Sequence of chain 1.A:
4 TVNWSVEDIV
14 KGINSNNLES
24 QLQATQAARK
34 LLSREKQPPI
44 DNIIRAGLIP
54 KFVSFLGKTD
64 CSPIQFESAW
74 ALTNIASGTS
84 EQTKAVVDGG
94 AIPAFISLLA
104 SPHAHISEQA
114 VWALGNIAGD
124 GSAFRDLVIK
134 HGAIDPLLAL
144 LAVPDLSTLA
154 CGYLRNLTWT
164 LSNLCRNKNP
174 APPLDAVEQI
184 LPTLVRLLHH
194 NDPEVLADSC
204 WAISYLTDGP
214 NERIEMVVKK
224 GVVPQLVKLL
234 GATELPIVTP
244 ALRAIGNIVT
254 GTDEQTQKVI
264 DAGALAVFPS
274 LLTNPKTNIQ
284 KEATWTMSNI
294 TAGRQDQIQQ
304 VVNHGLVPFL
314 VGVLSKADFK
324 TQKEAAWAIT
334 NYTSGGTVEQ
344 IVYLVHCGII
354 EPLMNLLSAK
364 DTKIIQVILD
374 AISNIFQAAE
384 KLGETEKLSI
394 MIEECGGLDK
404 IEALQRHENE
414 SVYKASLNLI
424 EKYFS

A protein and the small-molecule ligand that binds it are described below.
Small molecule (SMILES): CC(C)[C@H](NC(=O)[C@H](CCCN=C(N)N)NC(=O)[C@H](CCCN=C(N)N)NC(=O)[C@@H]1CCCN1)C(=O)N[C@@H](CCCN=C(N)N)C(=O)N[C@@H](CCCN=C(N)N)C(=O)N[C@@H](CCCN=C(N)N)C(=O)N[C@H](C=O)C(C)C

Binding-site contacts:
Ligand atom N contacts residue ASN77 of chain 1.A at 2.9 Å (h-bond).
Ligand atom NH1 contacts residue ASN166 of chain 1.A at 2.8 Å (h-bond).
Ligand atom O contacts residue ARG169 of chain 1.A at 2.9 Å (salt-bridge).
Ligand atom NH2 contacts residue ASP201 of chain 1.A at 3.0 Å (salt-bridge).
Ligand atom CZ contacts residue TYR208 of chain 1.A at 3.3 Å (hydrophobic).
Ligand atom NH2 contacts residue GLY81 of chain 1.A at 2.8 Å (h-bond).
Ligand atom O contacts residue ASN119 of chain 1.A at 2.9 Å (h-bond).
Ligand atom NE contacts residue SER83 of chain 1.A at 3.0 Å (h-bond).
Ligand atom O contacts residue TRP115 of chain 1.A at 2.9 Å (h-bond).
Ligand atom NH2 contacts residue THR86 of chain 1.A at 3.0 Å (h-bond).
Ligand atom NE contacts residue ASP123 of chain 1.A at 2.8 Å (salt-bridge).
Ligand atom NH1 contacts residue GLN112 of chain 1.A at 2.6 Å (h-bond).
Ligand atom NH2 contacts residue ARG37 of chain 1.A at 2.9 Å (salt-bridge).
Ligand atom NH1 contacts residue TRP162 of chain 1.A at 3.3 Å.
Ligand atom CG contacts residue ASP123 of chain 1.A at 3.3 Å.
Ligand atom NH2 contacts residue THR82 of chain 1.A at 3.2 Å.
Ligand atom NH2 contacts residue SER83 of chain 1.A at 3.3 Å (h-bond).
Ligand atom O contacts residue TRP73 of chain 1.A at 3.2 Å (h-bond).
Ligand atom NH1 contacts residue LEU35 of chain 1.A at 2.9 Å (h-bond).
Ligand atom N contacts residue ASN119 of chain 1.A at 2.7 Å (h-bond).
Ligand atom NH2 contacts residue SER165 of chain 1.A at 3.3 Å (h-bond).
Ligand atom CA contacts residue ASN119 of chain 1.A at 3.3 Å.
Ligand atom NH2 contacts residue ASN159 of chain 1.A at 3.0 Å (h-bond).
Ligand atom CD contacts residue SER83 of chain 1.A at 3.2 Å.
Ligand atom CB contacts residue SER80 of chain 1.A at 3.3 Å.
Ligand atom O contacts residue ASN77 of chain 1.A at 2.7 Å (h-bond).
Ligand atom NH2 contacts residue GLU38 of chain 1.A at 3.2 Å (salt-bridge).
Ligand atom NH1 contacts residue ASN159 of chain 1.A at 3.0 Å (h-bond).
Ligand atom NE contacts residue TYR208 of chain 1.A at 3.2 Å (h-bond).
Ligand atom NH2 contacts residue TRP115 of chain 1.A at 3.3 Å.
Ligand atom CG2 contacts residue SER80 of chain 1.A at 3.2 Å.
Ligand atom NH1 contacts residue ARG37 of chain 1.A at 2.7 Å (salt-bridge).
Ligand atom N contacts residue GLY122 of chain 1.A at 3.0 Å (h-bond).
Ligand atom O contacts residue ASN166 of chain 1.A at 2.9 Å (h-bond).
Ligand atom CZ contacts residue ARG37 of chain 1.A at 3.2 Å.
Ligand atom CD contacts residue TRP162 of chain 1.A at 3.3 Å (hydrophobic).
Ligand atom CZ contacts residue SER83 of chain 1.A at 3.4 Å.
Ligand atom NH1 contacts residue SER165 of chain 1.A at 2.6 Å (h-bond).
Ligand atom CZ contacts residue GLY81 of chain 1.A at 3.3 Å.
Ligand atom NH1 contacts residue GLY81 of chain 1.A at 3.0 Å (h-bond).